A protein and the small-molecule ligand that binds it are described below.
Small molecule (SMILES): O=C(O)C1CCCCC1

Binding-site contacts:
Ligand atom C05 contacts residue TYR221 of chain 1.B at 4.1 Å (hydrophobic).
Ligand atom C01 contacts residue ASP223 of chain 1.B at 4.2 Å.
Ligand atom O01 contacts residue ASP223 of chain 1.B at 4.3 Å.
Ligand atom C05 contacts residue ASP223 of chain 1.B at 3.8 Å.
Ligand atom C06 contacts residue ARG250 of chain 1.B at 3.3 Å.
Ligand atom C06 contacts residue ALA222 of chain 1.B at 3.9 Å (hydrophobic).
Ligand atom C06 contacts residue TYR221 of chain 1.B at 3.6 Å (hydrophobic).
Ligand atom C04 contacts residue ASP223 of chain 1.B at 4.1 Å.
Ligand atom C03 contacts residue ASP223 of chain 1.B at 3.7 Å.
Ligand atom C05 contacts residue ALA222 of chain 1.B at 4.3 Å (hydrophobic).
Ligand atom C02 contacts residue ASP223 of chain 1.B at 3.6 Å.
Ligand atom C07 contacts residue ASP223 of chain 1.B at 4.3 Å.
Ligand atom C02 contacts residue ARG225 of chain 1.B at 4.3 Å.
Ligand atom C03 contacts residue ARG225 of chain 1.B at 4.3 Å.
Ligand atom C06 contacts residue ASP223 of chain 1.B at 3.7 Å.
Ligand atom C01 contacts residue ARG250 of chain 1.B at 3.6 Å.

Sequence of chain 1.B:
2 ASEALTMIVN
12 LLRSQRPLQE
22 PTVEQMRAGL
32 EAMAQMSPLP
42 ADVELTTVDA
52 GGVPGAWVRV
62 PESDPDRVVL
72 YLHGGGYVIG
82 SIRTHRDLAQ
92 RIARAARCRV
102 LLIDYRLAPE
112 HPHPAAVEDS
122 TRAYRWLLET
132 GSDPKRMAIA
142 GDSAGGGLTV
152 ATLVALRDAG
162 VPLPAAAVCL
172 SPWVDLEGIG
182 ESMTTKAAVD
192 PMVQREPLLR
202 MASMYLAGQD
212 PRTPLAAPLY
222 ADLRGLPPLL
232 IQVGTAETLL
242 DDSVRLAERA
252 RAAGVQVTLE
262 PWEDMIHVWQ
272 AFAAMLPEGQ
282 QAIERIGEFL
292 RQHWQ